A protein and the small-molecule ligand that binds it are described below.
Small molecule (SMILES): O=C(O)COP(=O)(O)O

Binding-site contacts:
Ligand atom P contacts residue SER65 of chain 1.C at 4.1 Å.
Ligand atom O2 contacts residue PHE88 of chain 1.C at 4.0 Å.
Ligand atom O1 contacts residue PRO67 of chain 1.C at 3.3 Å.
Ligand atom O3P contacts residue SER65 of chain 1.C at 3.0 Å (h-bond).
Ligand atom C2 contacts residue VAL17 of chain 1.C at 3.8 Å (hydrophobic).
Ligand atom C1 contacts residue ASP71 of chain 1.C at 3.8 Å.
Ligand atom O4P contacts residue LYS23 of chain 1.C at 2.8 Å (salt-bridge).
Ligand atom O1 contacts residue GLY66 of chain 1.C at 3.2 Å.
Ligand atom P contacts residue THR48 of chain 1.C at 3.9 Å.
Ligand atom C1 contacts residue GLN98 of chain 1.C at 4.2 Å.
Ligand atom C2 contacts residue ALA18 of chain 1.C at 3.4 Å (hydrophobic).
Ligand atom P contacts residue ARG150 of chain 1.D at 4.1 Å.
Ligand atom C2 contacts residue THR45 of chain 1.C at 3.3 Å.
Ligand atom C1 contacts residue VAL17 of chain 1.C at 3.9 Å (hydrophobic).
Ligand atom O1P contacts residue GLY66 of chain 1.C at 3.2 Å (h-bond).
Ligand atom O3P contacts residue GLY66 of chain 1.C at 3.6 Å.
Ligand atom O2 contacts residue HIS19 of chain 1.C at 4.0 Å.
Ligand atom O2P contacts residue ALA18 of chain 1.C at 4.1 Å.
Ligand atom C2 contacts residue GLY66 of chain 1.C at 4.1 Å.
Ligand atom O4P contacts residue ARG150 of chain 1.D at 2.9 Å (salt-bridge).
Ligand atom P contacts residue LYS23 of chain 1.C at 3.8 Å.
Ligand atom O2 contacts residue VAL17 of chain 1.C at 3.2 Å.
Ligand atom O2P contacts residue LYS23 of chain 1.C at 3.8 Å.
Ligand atom O2 contacts residue GLY66 of chain 1.C at 4.0 Å.
Ligand atom O2P contacts residue THR45 of chain 1.C at 2.7 Å (h-bond).
Ligand atom O1P contacts residue THR45 of chain 1.C at 3.1 Å (h-bond).
Ligand atom O2 contacts residue ASP71 of chain 1.C at 2.9 Å (salt-bridge).
Ligand atom O3P contacts residue THR47 of chain 1.C at 2.8 Å (h-bond).
Ligand atom P contacts residue THR45 of chain 1.C at 3.5 Å.
Ligand atom O1 contacts residue GLN98 of chain 1.C at 3.1 Å (h-bond).
Ligand atom O3P contacts residue GLY46 of chain 1.C at 3.8 Å.
Ligand atom O2P contacts residue THR47 of chain 1.C at 3.6 Å (h-bond).
Ligand atom O4P contacts residue THR47 of chain 1.C at 3.4 Å (h-bond).
Ligand atom C1 contacts residue GLY66 of chain 1.C at 3.6 Å.
Ligand atom P contacts residue THR47 of chain 1.C at 3.5 Å.
Ligand atom O4P contacts residue ASP20 of chain 1.C at 4.0 Å.
Ligand atom P contacts residue GLY66 of chain 1.C at 4.2 Å.
Ligand atom O4P contacts residue ALA18 of chain 1.C at 4.0 Å.
Ligand atom O3P contacts residue THR45 of chain 1.C at 4.0 Å.
Ligand atom O2P contacts residue THR48 of chain 1.C at 2.6 Å (h-bond).

Sequence of chain 1.C:
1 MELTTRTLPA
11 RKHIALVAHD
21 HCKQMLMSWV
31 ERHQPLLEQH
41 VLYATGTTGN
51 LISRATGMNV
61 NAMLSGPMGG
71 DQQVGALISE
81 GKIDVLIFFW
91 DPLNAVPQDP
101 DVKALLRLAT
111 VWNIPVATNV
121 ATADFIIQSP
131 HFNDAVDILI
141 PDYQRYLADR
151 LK

Sequence of chain 1.D:
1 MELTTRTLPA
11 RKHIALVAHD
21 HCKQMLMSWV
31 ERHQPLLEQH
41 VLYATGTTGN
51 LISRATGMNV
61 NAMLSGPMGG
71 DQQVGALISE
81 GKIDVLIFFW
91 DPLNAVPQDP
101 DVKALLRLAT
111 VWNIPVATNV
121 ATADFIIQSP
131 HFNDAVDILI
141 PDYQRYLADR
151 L